Binding-site contacts:
Ligand atom O7 contacts residue ASN1348 of chain 1.B at 4.1 Å.
Ligand atom O3 contacts residue ASN1348 of chain 1.B at 4.1 Å.
Ligand atom C3 contacts residue ASN1348 of chain 1.B at 3.7 Å.
Ligand atom C2 contacts residue LEU1166 of chain 1.B at 4.0 Å (hydrophobic).
Ligand atom N2 contacts residue ASN1348 of chain 1.B at 3.2 Å (h-bond).
Ligand atom C1 contacts residue ASN1348 of chain 1.B at 1.4 Å.
Ligand atom C5 contacts residue ASN1348 of chain 1.B at 3.6 Å.
Ligand atom C2 contacts residue ASN1348 of chain 1.B at 2.5 Å.
Ligand atom O5 contacts residue ASN1348 of chain 1.B at 2.3 Å (h-bond).
Ligand atom N2 contacts residue LEU1166 of chain 1.B at 4.2 Å.
Ligand atom C4 contacts residue ASN1348 of chain 1.B at 4.2 Å.
Ligand atom C7 contacts residue ASN1348 of chain 1.B at 3.9 Å.

Sequence of chain 1.B:
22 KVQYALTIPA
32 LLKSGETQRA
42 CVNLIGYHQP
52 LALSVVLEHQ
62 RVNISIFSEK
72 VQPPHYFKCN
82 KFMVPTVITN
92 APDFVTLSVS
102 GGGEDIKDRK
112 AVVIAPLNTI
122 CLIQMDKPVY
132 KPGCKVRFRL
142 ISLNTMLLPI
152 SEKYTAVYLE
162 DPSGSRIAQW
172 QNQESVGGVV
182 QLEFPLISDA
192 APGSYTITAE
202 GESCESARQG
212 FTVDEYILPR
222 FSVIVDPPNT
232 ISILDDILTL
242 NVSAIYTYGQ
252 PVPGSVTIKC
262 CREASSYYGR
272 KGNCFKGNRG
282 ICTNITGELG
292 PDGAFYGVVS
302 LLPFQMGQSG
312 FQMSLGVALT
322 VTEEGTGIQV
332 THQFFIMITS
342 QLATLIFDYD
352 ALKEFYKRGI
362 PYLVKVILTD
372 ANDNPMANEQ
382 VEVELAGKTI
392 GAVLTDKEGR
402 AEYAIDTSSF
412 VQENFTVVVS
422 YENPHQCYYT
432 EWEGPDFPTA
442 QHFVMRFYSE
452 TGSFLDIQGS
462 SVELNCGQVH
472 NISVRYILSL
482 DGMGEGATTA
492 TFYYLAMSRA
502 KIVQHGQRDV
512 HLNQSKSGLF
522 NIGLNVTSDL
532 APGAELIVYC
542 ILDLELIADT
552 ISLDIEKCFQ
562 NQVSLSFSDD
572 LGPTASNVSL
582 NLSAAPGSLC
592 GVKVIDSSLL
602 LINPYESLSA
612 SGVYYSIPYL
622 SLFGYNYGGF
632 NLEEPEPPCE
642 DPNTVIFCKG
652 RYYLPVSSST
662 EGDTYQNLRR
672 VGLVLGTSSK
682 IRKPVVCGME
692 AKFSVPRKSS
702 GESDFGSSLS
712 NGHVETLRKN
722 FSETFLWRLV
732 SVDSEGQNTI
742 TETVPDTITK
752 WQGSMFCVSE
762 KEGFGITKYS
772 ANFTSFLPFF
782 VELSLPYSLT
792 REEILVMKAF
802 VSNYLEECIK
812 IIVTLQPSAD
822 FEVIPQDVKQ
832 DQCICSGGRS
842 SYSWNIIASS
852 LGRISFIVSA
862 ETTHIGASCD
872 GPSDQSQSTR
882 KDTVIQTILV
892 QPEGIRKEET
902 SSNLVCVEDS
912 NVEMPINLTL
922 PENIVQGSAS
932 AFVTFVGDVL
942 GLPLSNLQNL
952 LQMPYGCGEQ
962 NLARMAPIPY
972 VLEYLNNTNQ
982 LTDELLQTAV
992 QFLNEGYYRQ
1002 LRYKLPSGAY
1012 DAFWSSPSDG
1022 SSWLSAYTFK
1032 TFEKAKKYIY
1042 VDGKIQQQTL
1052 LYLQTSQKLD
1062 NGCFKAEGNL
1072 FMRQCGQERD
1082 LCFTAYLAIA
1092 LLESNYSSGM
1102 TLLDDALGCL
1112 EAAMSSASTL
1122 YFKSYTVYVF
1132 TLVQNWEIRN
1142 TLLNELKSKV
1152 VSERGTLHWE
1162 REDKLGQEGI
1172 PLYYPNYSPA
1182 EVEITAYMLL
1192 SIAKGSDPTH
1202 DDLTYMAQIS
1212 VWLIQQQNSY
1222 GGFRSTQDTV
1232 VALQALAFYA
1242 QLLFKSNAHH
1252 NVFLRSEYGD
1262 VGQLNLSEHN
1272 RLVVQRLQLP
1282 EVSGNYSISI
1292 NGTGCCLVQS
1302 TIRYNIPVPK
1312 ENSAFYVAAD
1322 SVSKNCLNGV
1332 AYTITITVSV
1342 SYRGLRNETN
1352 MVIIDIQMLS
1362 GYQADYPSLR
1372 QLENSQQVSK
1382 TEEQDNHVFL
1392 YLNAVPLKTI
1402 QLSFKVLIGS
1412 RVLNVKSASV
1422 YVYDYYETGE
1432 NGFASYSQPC

A protein and the small-molecule ligand that binds it are described below.
Small molecule (SMILES): CC(=O)N[C@@H]1[C@@H](O)[C@H](O)[C@@H](CO)O[C@H]1O